Sequence of chain 1.E:
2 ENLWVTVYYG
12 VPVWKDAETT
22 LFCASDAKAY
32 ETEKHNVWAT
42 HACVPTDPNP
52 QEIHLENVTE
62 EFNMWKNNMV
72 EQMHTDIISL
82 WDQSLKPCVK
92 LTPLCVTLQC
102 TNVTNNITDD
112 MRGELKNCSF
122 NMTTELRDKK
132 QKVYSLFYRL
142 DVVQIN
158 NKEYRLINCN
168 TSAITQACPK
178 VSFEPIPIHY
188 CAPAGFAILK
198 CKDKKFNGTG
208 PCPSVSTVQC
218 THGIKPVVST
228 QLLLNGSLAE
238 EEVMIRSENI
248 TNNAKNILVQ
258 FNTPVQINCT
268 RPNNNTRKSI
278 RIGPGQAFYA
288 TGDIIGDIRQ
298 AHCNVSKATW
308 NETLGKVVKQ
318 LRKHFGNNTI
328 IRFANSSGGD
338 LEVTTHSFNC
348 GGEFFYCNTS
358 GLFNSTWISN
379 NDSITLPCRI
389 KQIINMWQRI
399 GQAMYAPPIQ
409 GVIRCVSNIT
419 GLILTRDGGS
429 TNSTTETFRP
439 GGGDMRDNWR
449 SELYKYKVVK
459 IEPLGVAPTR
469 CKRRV

Binding-site contacts:
Ligand atom C4 contacts residue ASN122 of chain 1.E at 4.2 Å.
Ligand atom C5 contacts residue ASN122 of chain 1.E at 3.6 Å.
Ligand atom C3 contacts residue ASN122 of chain 1.E at 3.8 Å.
Ligand atom C2 contacts residue ASN122 of chain 1.E at 2.5 Å.
Ligand atom O7 contacts residue THR98 of chain 1.E at 3.7 Å.
Ligand atom N2 contacts residue LYS133 of chain 1.E at 2.8 Å (salt-bridge).
Ligand atom C8 contacts residue THR98 of chain 1.E at 4.3 Å.
Ligand atom C7 contacts residue THR98 of chain 1.E at 4.5 Å.
Ligand atom C1 contacts residue LYS133 of chain 1.E at 4.3 Å.
Ligand atom C8 contacts residue ASN122 of chain 1.E at 3.1 Å.
Ligand atom O5 contacts residue ASN122 of chain 1.E at 2.4 Å (h-bond).
Ligand atom O7 contacts residue SER120 of chain 1.E at 3.8 Å.
Ligand atom O7 contacts residue GLN100 of chain 1.E at 3.2 Å.
Ligand atom C2 contacts residue LYS133 of chain 1.E at 4.0 Å.
Ligand atom C7 contacts residue LYS133 of chain 1.E at 3.2 Å.
Ligand atom C1 contacts residue ASN122 of chain 1.E at 1.4 Å.
Ligand atom C8 contacts residue GLN100 of chain 1.E at 4.3 Å.
Ligand atom O7 contacts residue PHE121 of chain 1.E at 4.0 Å.
Ligand atom O7 contacts residue ASN122 of chain 1.E at 4.2 Å.
Ligand atom C3 contacts residue LYS133 of chain 1.E at 4.4 Å.
Ligand atom C7 contacts residue ASN122 of chain 1.E at 3.2 Å.
Ligand atom O7 contacts residue LYS133 of chain 1.E at 2.9 Å (salt-bridge).
Ligand atom N2 contacts residue ASN122 of chain 1.E at 2.9 Å (h-bond).
Ligand atom C7 contacts residue GLN100 of chain 1.E at 3.9 Å.

A small-molecule ligand and the protein it binds are described below.
Small molecule (SMILES): CC(=O)N[C@H]1[C@H](O[C@H]2[C@H](O)[C@@H](NC(C)=O)CO[C@@H]2CO)O[C@H](CO)[C@@H](O)[C@@H]1O